Binding-site contacts:
Ligand atom C4 contacts residue GLU258 of chain 3.A at 3.8 Å.
Ligand atom C2 contacts residue GLN117 of chain 3.C at 3.6 Å.
Ligand atom O5 contacts residue ARG114 of chain 3.C at 4.1 Å.
Ligand atom C1 contacts residue ARG114 of chain 3.C at 4.3 Å.
Ligand atom C1 contacts residue VAL130 of chain 3.C at 3.7 Å (hydrophobic).
Ligand atom O5 contacts residue PHE257 of chain 3.A at 4.5 Å.
Ligand atom C4 contacts residue PHE257 of chain 3.A at 4.4 Å (hydrophobic).
Ligand atom C4 contacts residue SER261 of chain 3.A at 3.5 Å.
Ligand atom C2 contacts residue ARG114 of chain 3.C at 4.0 Å.
Ligand atom O5 contacts residue GLN117 of chain 3.C at 2.9 Å (h-bond).
Ligand atom C1 contacts residue GLN117 of chain 3.C at 3.3 Å.
Ligand atom O5 contacts residue SER261 of chain 3.A at 4.0 Å.

Sequence of chain 3.C:
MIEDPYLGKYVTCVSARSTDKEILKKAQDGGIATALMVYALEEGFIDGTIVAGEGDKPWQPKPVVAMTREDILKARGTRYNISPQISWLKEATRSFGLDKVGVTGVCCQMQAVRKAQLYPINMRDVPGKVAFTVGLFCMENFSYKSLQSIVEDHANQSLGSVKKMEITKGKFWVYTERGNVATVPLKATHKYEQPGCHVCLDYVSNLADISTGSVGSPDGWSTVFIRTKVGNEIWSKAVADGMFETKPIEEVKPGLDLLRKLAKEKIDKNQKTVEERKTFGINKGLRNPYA

Sequence of chain 3.A:
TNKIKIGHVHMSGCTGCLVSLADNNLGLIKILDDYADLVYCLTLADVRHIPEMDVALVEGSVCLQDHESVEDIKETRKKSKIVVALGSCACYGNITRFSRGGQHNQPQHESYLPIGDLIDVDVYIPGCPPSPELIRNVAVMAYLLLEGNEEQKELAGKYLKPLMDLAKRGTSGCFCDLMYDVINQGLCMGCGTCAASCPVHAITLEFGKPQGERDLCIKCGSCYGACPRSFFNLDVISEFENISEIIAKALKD

A small-molecule ligand and the protein it binds are described below.
Small molecule (SMILES): C[C@@H](O)[C@@H](C)O